Sequence of chain 1.A:
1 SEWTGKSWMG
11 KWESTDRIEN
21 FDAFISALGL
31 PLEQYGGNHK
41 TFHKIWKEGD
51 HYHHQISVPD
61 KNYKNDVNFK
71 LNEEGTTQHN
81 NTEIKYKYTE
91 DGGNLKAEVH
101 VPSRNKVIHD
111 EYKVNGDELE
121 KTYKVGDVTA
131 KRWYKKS

A protein and the small-molecule ligand that binds it are described below.
Small molecule (SMILES): CCCCCCC(=O)O

Binding-site contacts:
Ligand atom O1 contacts residue TYR134 of chain 1.A at 4.2 Å.
Ligand atom C1 contacts residue ARG132 of chain 1.A at 4.1 Å.
Ligand atom O2 contacts residue LYS121 of chain 1.A at 4.4 Å.
Ligand atom C2 contacts residue THR41 of chain 1.A at 3.9 Å.
Ligand atom O1 contacts residue TYR123 of chain 1.A at 3.6 Å.
Ligand atom O2 contacts residue TYR134 of chain 1.A at 3.0 Å (h-bond).
Ligand atom O1 contacts residue ILE56 of chain 1.A at 4.4 Å.
Ligand atom C7 contacts residue LEU28 of chain 1.A at 3.9 Å (hydrophobic).
Ligand atom C1 contacts residue LYS121 of chain 1.A at 4.1 Å.
Ligand atom O2 contacts residue MG1 of chain 1.E at 2.1 Å.
Ligand atom O2 contacts residue PHE21 of chain 1.A at 4.5 Å.
Ligand atom C7 contacts residue ILE25 of chain 1.A at 4.5 Å (hydrophobic).
Ligand atom C6 contacts residue PHE24 of chain 1.A at 4.4 Å (hydrophobic).
Ligand atom C7 contacts residue EDO1 of chain 1.L at 3.8 Å.
Ligand atom O2 contacts residue HIS43 of chain 1.A at 4.0 Å.
Ligand atom O1 contacts residue MG1 of chain 1.E at 2.3 Å.
Ligand atom C1 contacts residue THR41 of chain 1.A at 4.0 Å.
Ligand atom C7 contacts residue EDO1 of chain 1.J at 3.7 Å.
Ligand atom C2 contacts residue MG1 of chain 1.E at 3.7 Å.
Ligand atom O2 contacts residue TYR123 of chain 1.A at 2.4 Å (h-bond).
Ligand atom C1 contacts residue TYR134 of chain 1.A at 3.8 Å (hydrophobic).
Ligand atom O2 contacts residue ARG132 of chain 1.A at 3.3 Å (salt-bridge).
Ligand atom C1 contacts residue TYR123 of chain 1.A at 3.4 Å (hydrophobic).
Ligand atom O2 contacts residue THR41 of chain 1.A at 4.2 Å.
Ligand atom C5 contacts residue ILE25 of chain 1.A at 4.3 Å (hydrophobic).
Ligand atom C1 contacts residue HIS43 of chain 1.A at 3.8 Å.
Ligand atom C2 contacts residue ARG132 of chain 1.A at 4.2 Å.
Ligand atom C6 contacts residue EDO1 of chain 1.J at 3.3 Å.
Ligand atom C5 contacts residue PHE21 of chain 1.A at 4.5 Å (hydrophobic).
Ligand atom O1 contacts residue HIS43 of chain 1.A at 3.2 Å (h-bond).
Ligand atom O1 contacts residue LYS121 of chain 1.A at 3.1 Å (salt-bridge).
Ligand atom C1 contacts residue MG1 of chain 1.E at 2.4 Å.
Ligand atom C3 contacts residue PHE21 of chain 1.A at 4.0 Å (hydrophobic).